This protein binds this small molecule.
Small molecule (SMILES): CC(=O)N[C@@H]1[C@@H](O)[C@H](O)[C@@H](CO)O[C@H]1O

Sequence of chain 14.B:
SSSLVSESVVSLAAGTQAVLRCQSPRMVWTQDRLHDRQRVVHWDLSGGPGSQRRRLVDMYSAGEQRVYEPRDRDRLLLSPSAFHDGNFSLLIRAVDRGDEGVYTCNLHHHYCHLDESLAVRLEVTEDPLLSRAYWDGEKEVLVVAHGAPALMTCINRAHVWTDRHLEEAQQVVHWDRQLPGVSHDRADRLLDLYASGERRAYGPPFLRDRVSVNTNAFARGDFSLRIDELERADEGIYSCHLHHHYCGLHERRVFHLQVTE

Binding-site contacts:
Ligand atom C3 contacts residue ASN87 of chain 14.B at 3.7 Å.
Ligand atom C1 contacts residue ASN87 of chain 14.B at 1.4 Å.
Ligand atom O5 contacts residue SER89 of chain 14.B at 4.1 Å.
Ligand atom C1 contacts residue SER89 of chain 14.B at 4.5 Å.
Ligand atom C5 contacts residue ASN87 of chain 14.B at 3.7 Å.
Ligand atom O5 contacts residue SER79 of chain 14.B at 4.4 Å.
Ligand atom O7 contacts residue ASN87 of chain 14.B at 3.9 Å.
Ligand atom C4 contacts residue LEU151 of chain 14.B at 4.4 Å (hydrophobic).
Ligand atom C5 contacts residue SER89 of chain 14.B at 4.3 Å.
Ligand atom O7 contacts residue ASP85 of chain 14.B at 4.3 Å.
Ligand atom N2 contacts residue ASN87 of chain 14.B at 2.9 Å (h-bond).
Ligand atom C5 contacts residue LEU151 of chain 14.B at 4.1 Å (hydrophobic).
Ligand atom O4 contacts residue LEU151 of chain 14.B at 3.7 Å.
Ligand atom C6 contacts residue LEU151 of chain 14.B at 3.8 Å (hydrophobic).
Ligand atom O5 contacts residue ASN87 of chain 14.B at 2.3 Å (h-bond).
Ligand atom O6 contacts residue LEU151 of chain 14.B at 3.4 Å.
Ligand atom C4 contacts residue ASN87 of chain 14.B at 4.2 Å.
Ligand atom C7 contacts residue ASN87 of chain 14.B at 3.6 Å.
Ligand atom C2 contacts residue ASN87 of chain 14.B at 2.4 Å.